Sequence of chain 1.E:
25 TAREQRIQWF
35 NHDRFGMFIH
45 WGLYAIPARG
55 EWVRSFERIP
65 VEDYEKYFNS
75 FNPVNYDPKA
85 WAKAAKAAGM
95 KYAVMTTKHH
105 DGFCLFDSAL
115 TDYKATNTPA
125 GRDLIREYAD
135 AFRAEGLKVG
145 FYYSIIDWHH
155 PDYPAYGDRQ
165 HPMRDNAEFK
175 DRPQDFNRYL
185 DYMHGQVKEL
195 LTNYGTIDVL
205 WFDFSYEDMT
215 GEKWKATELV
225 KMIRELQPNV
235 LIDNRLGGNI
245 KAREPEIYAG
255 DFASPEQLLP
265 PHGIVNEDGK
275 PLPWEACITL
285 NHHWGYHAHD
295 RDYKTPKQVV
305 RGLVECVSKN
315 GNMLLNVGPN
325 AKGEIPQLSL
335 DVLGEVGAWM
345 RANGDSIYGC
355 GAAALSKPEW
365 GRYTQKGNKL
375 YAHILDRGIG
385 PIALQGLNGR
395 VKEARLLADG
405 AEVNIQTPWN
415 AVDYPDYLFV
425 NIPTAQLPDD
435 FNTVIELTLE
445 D

Binding-site contacts:
Ligand atom O6 contacts residue ASN197 of chain 1.E at 3.0 Å.
Ligand atom O6 contacts residue TYR198 of chain 1.E at 3.1 Å (h-bond).
Ligand atom O3 contacts residue ARG130 of chain 1.E at 3.1 Å (salt-bridge).
Ligand atom O6 contacts residue THR196 of chain 1.E at 2.4 Å (h-bond).
Ligand atom O2 contacts residue ARG130 of chain 1.E at 2.9 Å (salt-bridge).
Ligand atom O2 contacts residue ASP134 of chain 1.E at 4.3 Å.
Ligand atom C3 contacts residue ARG130 of chain 1.E at 3.9 Å.
Ligand atom C3 contacts residue ASN197 of chain 1.E at 3.9 Å.
Ligand atom O6 contacts residue ARG137 of chain 1.E at 3.3 Å (salt-bridge).
Ligand atom O5 contacts residue ASN197 of chain 1.E at 4.2 Å.
Ligand atom O3 contacts residue ASP134 of chain 1.E at 2.4 Å (salt-bridge).
Ligand atom O6 contacts residue ASP134 of chain 1.E at 4.2 Å.
Ligand atom O5 contacts residue TYR198 of chain 1.E at 3.8 Å.
Ligand atom O4 contacts residue ASN197 of chain 1.E at 4.0 Å.
Ligand atom O1 contacts residue ASN197 of chain 1.E at 3.1 Å (h-bond).
Ligand atom C2 contacts residue ASN197 of chain 1.E at 4.0 Å.
Ligand atom C4 contacts residue ASP134 of chain 1.E at 3.7 Å.
Ligand atom C5 contacts residue THR196 of chain 1.E at 4.1 Å.
Ligand atom C6 contacts residue THR196 of chain 1.E at 3.2 Å.
Ligand atom O6 contacts residue GLY199 of chain 1.E at 3.5 Å (h-bond).
Ligand atom C2 contacts residue ASP134 of chain 1.E at 3.8 Å.
Ligand atom C2 contacts residue ARG130 of chain 1.E at 3.9 Å.
Ligand atom O1 contacts residue THR196 of chain 1.E at 4.5 Å.
Ligand atom O2 contacts residue ASN197 of chain 1.E at 3.9 Å.
Ligand atom C4 contacts residue ASN197 of chain 1.E at 3.4 Å.
Ligand atom C6 contacts residue GLY199 of chain 1.E at 3.9 Å.
Ligand atom C1 contacts residue GLY199 of chain 1.E at 4.2 Å.
Ligand atom O3 contacts residue ASN197 of chain 1.E at 3.6 Å (h-bond).
Ligand atom C1 contacts residue THR196 of chain 1.E at 3.9 Å.
Ligand atom C6 contacts residue ASN197 of chain 1.E at 4.3 Å.
Ligand atom O5 contacts residue GLY199 of chain 1.E at 3.4 Å (h-bond).
Ligand atom C1 contacts residue TYR198 of chain 1.E at 4.2 Å (hydrophobic).
Ligand atom O5 contacts residue THR196 of chain 1.E at 4.1 Å.
Ligand atom C3 contacts residue ASP134 of chain 1.E at 3.5 Å.
Ligand atom C1 contacts residue ASN197 of chain 1.E at 3.3 Å.

The small molecule below binds the protein below.
Small molecule (SMILES): OC[C@H]1O[C@H](O[C@H]2[C@H](O)[C@@H](O)[C@@H](O)O[C@@H]2CO)[C@H](O)[C@@H](O)[C@@H]1O